Sequence of chain 1.A:
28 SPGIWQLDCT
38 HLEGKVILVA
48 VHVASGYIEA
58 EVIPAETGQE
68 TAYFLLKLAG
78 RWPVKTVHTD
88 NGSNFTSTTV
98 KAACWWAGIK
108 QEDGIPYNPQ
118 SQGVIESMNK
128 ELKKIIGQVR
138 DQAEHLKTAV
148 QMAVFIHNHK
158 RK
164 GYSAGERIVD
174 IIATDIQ

Binding-site contacts:
Ligand atom CG2 contacts residue THR145 of chain 1.B at 4.0 Å.
Ligand atom CD contacts residue GLN139 of chain 1.B at 4.0 Å.
Ligand atom CG contacts residue HIS142 of chain 1.B at 3.9 Å.
Ligand atom OD2 contacts residue ALA140 of chain 1.B at 3.6 Å.
Ligand atom CD contacts residue GLU141 of chain 1.B at 4.0 Å.
Ligand atom CA contacts residue GLN139 of chain 1.B at 3.6 Å.
Ligand atom CB contacts residue GLN139 of chain 1.B at 3.7 Å.
Ligand atom CG contacts residue GLU141 of chain 1.B at 3.3 Å.
Ligand atom OD1 contacts residue GLU141 of chain 1.B at 3.3 Å (salt-bridge).
Ligand atom CG contacts residue ALA140 of chain 1.B at 4.1 Å (hydrophobic).
Ligand atom CG2 contacts residue MET149 of chain 1.B at 3.8 Å (hydrophobic).
Ligand atom CD1 contacts residue ALA99 of chain 1.A at 3.9 Å (hydrophobic).
Ligand atom CG1 contacts residue ALA99 of chain 1.A at 4.0 Å (hydrophobic).
Ligand atom ND2 contacts residue GLU141 of chain 1.B at 2.5 Å (salt-bridge).
Ligand atom CD contacts residue ASP138 of chain 1.B at 3.3 Å.
Ligand atom CD1 contacts residue THR95 of chain 1.A at 3.7 Å.
Ligand atom CD contacts residue ALA140 of chain 1.B at 3.9 Å (hydrophobic).
Ligand atom C contacts residue GLN139 of chain 1.B at 3.6 Å.
Ligand atom CE contacts residue ASP138 of chain 1.B at 3.7 Å.
Ligand atom CB contacts residue GLU141 of chain 1.B at 3.1 Å.
Ligand atom O contacts residue THR96 of chain 1.A at 3.9 Å.
Ligand atom N contacts residue GLN139 of chain 1.B at 2.9 Å (h-bond).
Ligand atom CD1 contacts residue TRP103 of chain 1.A at 3.9 Å (hydrophobic).
Ligand atom CG contacts residue GLU141 of chain 1.B at 3.7 Å.
Ligand atom CD1 contacts residue THR96 of chain 1.A at 3.8 Å.
Ligand atom CB contacts residue GLU141 of chain 1.B at 3.7 Å.
Ligand atom OD1 contacts residue ALA140 of chain 1.B at 4.1 Å.
Ligand atom CB contacts residue MET149 of chain 1.B at 4.0 Å (hydrophobic).
Ligand atom OD2 contacts residue HIS142 of chain 1.B at 4.1 Å.
Ligand atom OD2 contacts residue GLU141 of chain 1.B at 2.7 Å (salt-bridge).
Ligand atom CA contacts residue GLN139 of chain 1.B at 3.9 Å.
Ligand atom CG contacts residue GLU141 of chain 1.B at 3.4 Å.
Ligand atom O contacts residue GLN66 of chain 1.A at 3.1 Å (h-bond).
Ligand atom CD1 contacts residue TRP102 of chain 1.A at 3.9 Å (hydrophobic).
Ligand atom CB contacts residue THR145 of chain 1.B at 3.6 Å.
Ligand atom OD1 contacts residue HIS142 of chain 1.B at 2.9 Å (h-bond).
Ligand atom CG contacts residue THR145 of chain 1.B at 3.8 Å.
Ligand atom CB contacts residue GLN139 of chain 1.B at 3.9 Å.
Ligand atom NZ contacts residue ASP138 of chain 1.B at 2.9 Å (salt-bridge).
Ligand atom OD1 contacts residue THR145 of chain 1.B at 3.3 Å (h-bond).

The protein below binds the small molecule below.
Small molecule (SMILES): CC[C@H](C)[C@@H]1NC(=O)[C@H](CCCCN)NC(=O)[C@H](Cc2cnc[nH]2)NC(=O)[C@H](CO)NC(=O)[C@H](CC(=O)O)NC(=O)[C@H](CC(C)C)NC(=O)[C@H](CC(N)=O)NC(=O)[C@H](CC(=O)O)NC1=O

Sequence of chain 1.B:
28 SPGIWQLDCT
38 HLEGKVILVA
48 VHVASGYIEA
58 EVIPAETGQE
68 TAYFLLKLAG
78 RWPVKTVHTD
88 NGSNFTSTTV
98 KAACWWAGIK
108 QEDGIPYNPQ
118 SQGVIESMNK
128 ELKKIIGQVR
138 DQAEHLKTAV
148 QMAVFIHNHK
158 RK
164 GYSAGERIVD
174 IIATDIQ